Binding-site contacts:
Ligand atom C2 contacts residue ASN332 of chain 1.E at 2.4 Å.
Ligand atom N2 contacts residue SER333 of chain 1.E at 3.5 Å (h-bond).
Ligand atom C8 contacts residue ASN332 of chain 1.E at 4.4 Å.
Ligand atom O5 contacts residue SER357 of chain 1.E at 4.2 Å.
Ligand atom C7 contacts residue SER333 of chain 1.E at 3.5 Å.
Ligand atom O3 contacts residue NAG1 of chain 1.Z at 3.6 Å.
Ligand atom O7 contacts residue ASN332 of chain 1.E at 3.3 Å (h-bond).
Ligand atom C7 contacts residue THR341 of chain 1.E at 4.4 Å.
Ligand atom C7 contacts residue ASN332 of chain 1.E at 3.3 Å.
Ligand atom N2 contacts residue NAG1 of chain 1.Z at 3.7 Å.
Ligand atom C7 contacts residue NAG1 of chain 1.Z at 3.1 Å.
Ligand atom O7 contacts residue SER333 of chain 1.E at 4.4 Å.
Ligand atom C1 contacts residue NAG2 of chain 1.Z at 4.4 Å.
Ligand atom O7 contacts residue SER357 of chain 1.E at 4.4 Å.
Ligand atom O7 contacts residue NAG1 of chain 1.Z at 2.8 Å (h-bond).
Ligand atom C8 contacts residue NAG1 of chain 1.Z at 3.7 Å.
Ligand atom C3 contacts residue NAG1 of chain 1.Z at 4.5 Å.
Ligand atom N2 contacts residue ASN332 of chain 1.E at 2.9 Å (h-bond).
Ligand atom C1 contacts residue ASN332 of chain 1.E at 1.4 Å.
Ligand atom C3 contacts residue NAG2 of chain 1.Z at 4.5 Å.
Ligand atom C3 contacts residue ASN332 of chain 1.E at 3.8 Å.
Ligand atom O7 contacts residue ASN355 of chain 1.E at 4.3 Å.
Ligand atom O4 contacts residue NAG2 of chain 1.Z at 4.3 Å.
Ligand atom C5 contacts residue ASN332 of chain 1.E at 3.7 Å.
Ligand atom N2 contacts residue NAG2 of chain 1.Z at 4.5 Å.
Ligand atom O2 contacts residue NAG2 of chain 1.Z at 4.4 Å.
Ligand atom C4 contacts residue ASN332 of chain 1.E at 4.2 Å.
Ligand atom C6 contacts residue ASN332 of chain 1.E at 4.3 Å.
Ligand atom O5 contacts residue ASN332 of chain 1.E at 2.4 Å (h-bond).
Ligand atom C8 contacts residue SER333 of chain 1.E at 3.2 Å.
Ligand atom C2 contacts residue SER333 of chain 1.E at 4.5 Å.
Ligand atom O6 contacts residue ASN332 of chain 1.E at 3.5 Å (h-bond).
Ligand atom C8 contacts residue THR341 of chain 1.E at 3.0 Å.
Ligand atom C1 contacts residue SER333 of chain 1.E at 4.3 Å.
Ligand atom C4 contacts residue NAG1 of chain 1.Z at 4.5 Å.
Ligand atom C1 contacts residue NAG1 of chain 1.Z at 4.5 Å.
Ligand atom C2 contacts residue NAG1 of chain 1.Z at 4.1 Å.

Sequence of chain 1.E:
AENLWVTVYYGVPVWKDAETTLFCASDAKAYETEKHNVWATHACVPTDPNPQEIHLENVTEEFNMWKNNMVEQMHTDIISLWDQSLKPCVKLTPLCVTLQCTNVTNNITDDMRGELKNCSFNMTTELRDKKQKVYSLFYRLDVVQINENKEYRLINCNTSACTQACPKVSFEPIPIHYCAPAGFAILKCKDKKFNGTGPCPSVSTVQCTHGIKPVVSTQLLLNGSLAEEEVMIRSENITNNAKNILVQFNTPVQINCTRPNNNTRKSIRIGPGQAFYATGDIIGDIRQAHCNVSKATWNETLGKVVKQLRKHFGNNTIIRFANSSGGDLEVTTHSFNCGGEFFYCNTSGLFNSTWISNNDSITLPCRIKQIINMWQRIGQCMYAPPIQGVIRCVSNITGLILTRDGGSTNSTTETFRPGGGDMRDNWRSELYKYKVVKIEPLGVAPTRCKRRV

A small-molecule ligand and the protein it binds are described below.
Small molecule (SMILES): CC(=O)N[C@H]1[C@H](O[C@H]2[C@H](O)[C@@H](NC(C)=O)CO[C@@H]2CO)O[C@H](CO)[C@@H](O[C@@H]2O[C@H](CO)[C@@H](O)[C@H](O)[C@@H]2O)[C@@H]1O